A small-molecule ligand and the protein it binds are described below.
Small molecule (SMILES): OC[C@H]1O[C@H](O[C@H]2[C@H](O)[C@@H](O)CO[C@@H]2CO)[C@H](O)[C@@H](O)[C@@H]1O

Sequence of chain 2.A:
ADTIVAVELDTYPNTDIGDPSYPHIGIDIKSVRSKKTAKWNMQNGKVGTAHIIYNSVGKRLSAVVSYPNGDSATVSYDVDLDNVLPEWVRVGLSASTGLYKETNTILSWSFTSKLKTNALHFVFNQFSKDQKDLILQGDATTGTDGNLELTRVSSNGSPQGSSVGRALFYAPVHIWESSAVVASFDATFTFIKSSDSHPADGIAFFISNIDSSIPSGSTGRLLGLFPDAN

Binding-site contacts:
Ligand atom O6 contacts residue TYR12 of chain 2.A at 2.8 Å (h-bond).
Ligand atom O3 contacts residue GLY227 of chain 2.A at 3.3 Å.
Ligand atom C1 contacts residue LEU99 of chain 2.A at 3.5 Å (hydrophobic).
Ligand atom C3 contacts residue LEU99 of chain 2.A at 4.3 Å (hydrophobic).
Ligand atom C6 contacts residue ALA207 of chain 2.A at 3.8 Å (hydrophobic).
Ligand atom C4 contacts residue LEU99 of chain 2.A at 3.8 Å (hydrophobic).
Ligand atom O3 contacts residue THR226 of chain 2.A at 4.2 Å.
Ligand atom C3 contacts residue GLY227 of chain 2.A at 4.0 Å.
Ligand atom O6 contacts residue GLY98 of chain 2.A at 3.2 Å.
Ligand atom C6 contacts residue LEU99 of chain 2.A at 3.8 Å (hydrophobic).
Ligand atom O6 contacts residue ASP208 of chain 2.A at 2.7 Å (salt-bridge).
Ligand atom O5 contacts residue LEU99 of chain 2.A at 2.8 Å (h-bond).
Ligand atom O4 contacts residue ASN14 of chain 2.A at 2.8 Å (h-bond).
Ligand atom O4 contacts residue TYR12 of chain 2.A at 4.0 Å.
Ligand atom C3 contacts residue ASN14 of chain 2.A at 4.1 Å.
Ligand atom C5 contacts residue ASP208 of chain 2.A at 4.0 Å.
Ligand atom O6 contacts residue ALA207 of chain 2.A at 3.3 Å.
Ligand atom C5 contacts residue LEU99 of chain 2.A at 3.8 Å (hydrophobic).
Ligand atom O5 contacts residue TYR100 of chain 2.A at 4.2 Å.
Ligand atom C4 contacts residue GLY98 of chain 2.A at 4.3 Å.
Ligand atom O6 contacts residue TYR100 of chain 2.A at 3.0 Å (h-bond).
Ligand atom C3 contacts residue ARG228 of chain 2.A at 3.6 Å.
Ligand atom C2 contacts residue LEU99 of chain 2.A at 4.2 Å (hydrophobic).
Ligand atom O4 contacts residue LEU99 of chain 2.A at 4.3 Å.
Ligand atom O5 contacts residue GLY98 of chain 2.A at 3.8 Å.
Ligand atom C4 contacts residue ASN14 of chain 2.A at 3.8 Å.
Ligand atom C4 contacts residue GLY227 of chain 2.A at 3.7 Å.
Ligand atom C5 contacts residue TYR12 of chain 2.A at 4.2 Å (hydrophobic).
Ligand atom C6 contacts residue ASP208 of chain 2.A at 3.6 Å.
Ligand atom C6 contacts residue TYR100 of chain 2.A at 3.8 Å (hydrophobic).
Ligand atom O4 contacts residue ASP208 of chain 2.A at 2.5 Å (salt-bridge).
Ligand atom O4 contacts residue GLY227 of chain 2.A at 3.8 Å.
Ligand atom C4 contacts residue ARG228 of chain 2.A at 3.6 Å.
Ligand atom C5 contacts residue ASN14 of chain 2.A at 4.2 Å.
Ligand atom O4 contacts residue ARG228 of chain 2.A at 3.2 Å (salt-bridge).
Ligand atom C6 contacts residue TYR12 of chain 2.A at 3.1 Å (hydrophobic).
Ligand atom C4 contacts residue ASP208 of chain 2.A at 3.4 Å.
Ligand atom O3 contacts residue LEU99 of chain 2.A at 4.1 Å.
Ligand atom O3 contacts residue ARG228 of chain 2.A at 2.7 Å (salt-bridge).
Ligand atom O6 contacts residue LEU99 of chain 2.A at 3.0 Å (h-bond).